Sequence of chain 1.D:
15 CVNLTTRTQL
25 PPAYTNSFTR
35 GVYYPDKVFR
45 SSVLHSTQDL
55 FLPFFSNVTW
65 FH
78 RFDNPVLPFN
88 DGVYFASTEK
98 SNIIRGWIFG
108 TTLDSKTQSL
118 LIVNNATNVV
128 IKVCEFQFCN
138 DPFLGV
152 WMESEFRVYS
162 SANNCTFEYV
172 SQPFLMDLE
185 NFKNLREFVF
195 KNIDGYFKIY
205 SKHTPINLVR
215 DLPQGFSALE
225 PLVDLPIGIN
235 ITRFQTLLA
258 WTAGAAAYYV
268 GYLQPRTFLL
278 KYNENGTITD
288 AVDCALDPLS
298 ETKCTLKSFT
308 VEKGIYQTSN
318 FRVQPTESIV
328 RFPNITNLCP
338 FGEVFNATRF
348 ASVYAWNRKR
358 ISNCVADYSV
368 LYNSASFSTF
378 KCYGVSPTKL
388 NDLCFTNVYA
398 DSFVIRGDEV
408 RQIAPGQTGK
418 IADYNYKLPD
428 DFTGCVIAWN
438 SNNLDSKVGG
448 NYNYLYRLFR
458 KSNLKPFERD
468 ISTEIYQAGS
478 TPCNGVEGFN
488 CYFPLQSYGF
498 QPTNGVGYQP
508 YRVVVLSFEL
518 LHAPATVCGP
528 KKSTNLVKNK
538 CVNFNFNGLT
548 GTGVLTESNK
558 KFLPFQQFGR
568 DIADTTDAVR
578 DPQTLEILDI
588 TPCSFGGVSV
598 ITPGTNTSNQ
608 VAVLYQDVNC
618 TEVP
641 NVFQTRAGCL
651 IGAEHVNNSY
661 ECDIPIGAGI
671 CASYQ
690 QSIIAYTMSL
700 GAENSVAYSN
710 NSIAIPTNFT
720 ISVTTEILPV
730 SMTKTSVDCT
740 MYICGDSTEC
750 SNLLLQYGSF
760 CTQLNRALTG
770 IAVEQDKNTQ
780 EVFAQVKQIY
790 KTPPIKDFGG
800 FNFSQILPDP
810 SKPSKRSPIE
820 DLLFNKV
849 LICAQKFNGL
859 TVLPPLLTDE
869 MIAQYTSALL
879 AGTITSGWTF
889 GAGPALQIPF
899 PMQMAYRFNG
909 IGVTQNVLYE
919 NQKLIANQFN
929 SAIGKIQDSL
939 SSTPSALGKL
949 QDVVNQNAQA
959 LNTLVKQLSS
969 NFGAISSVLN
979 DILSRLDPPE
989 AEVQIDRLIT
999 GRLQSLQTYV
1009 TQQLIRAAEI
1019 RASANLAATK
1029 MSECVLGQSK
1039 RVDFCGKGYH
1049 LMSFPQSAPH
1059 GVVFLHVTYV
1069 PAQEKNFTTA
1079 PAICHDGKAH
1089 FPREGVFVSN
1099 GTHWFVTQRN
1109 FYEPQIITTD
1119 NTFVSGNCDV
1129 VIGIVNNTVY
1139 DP

Binding-site contacts:
Ligand atom O6 contacts residue ASN603 of chain 1.D at 4.5 Å.
Ligand atom C4 contacts residue ASN603 of chain 1.D at 3.9 Å.
Ligand atom C7 contacts residue ASN603 of chain 1.D at 3.1 Å.
Ligand atom C5 contacts residue ASN603 of chain 1.D at 3.5 Å.
Ligand atom C2 contacts residue ASN603 of chain 1.D at 2.2 Å.
Ligand atom C8 contacts residue ASN603 of chain 1.D at 4.5 Å.
Ligand atom C6 contacts residue ASN603 of chain 1.D at 4.4 Å.
Ligand atom N2 contacts residue ASN603 of chain 1.D at 2.9 Å (h-bond).
Ligand atom O5 contacts residue ASN603 of chain 1.D at 2.1 Å (h-bond).
Ligand atom C1 contacts residue ASN603 of chain 1.D at 1.4 Å.
Ligand atom O7 contacts residue ASN603 of chain 1.D at 2.8 Å (h-bond).
Ligand atom C3 contacts residue ASN603 of chain 1.D at 3.5 Å.

A protein and the small-molecule ligand that binds it are described below.
Small molecule (SMILES): CC(=O)N[C@@H]1[C@@H](O)[C@H](O)[C@@H](CO)O[C@H]1O